Sequence of chain 40.C:
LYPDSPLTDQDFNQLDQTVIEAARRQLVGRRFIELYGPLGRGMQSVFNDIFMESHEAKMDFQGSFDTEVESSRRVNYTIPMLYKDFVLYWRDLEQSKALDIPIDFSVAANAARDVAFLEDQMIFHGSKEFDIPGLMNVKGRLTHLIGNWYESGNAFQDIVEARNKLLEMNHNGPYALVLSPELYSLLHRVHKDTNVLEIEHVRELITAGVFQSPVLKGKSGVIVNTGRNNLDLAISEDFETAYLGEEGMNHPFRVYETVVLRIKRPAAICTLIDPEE

Binding-site contacts:
Ligand atom O contacts residue ASP243 of chain 40.C at 4.3 Å.
Ligand atom CG1 contacts residue ASP243 of chain 40.C at 3.3 Å.
Ligand atom C contacts residue PRO43 of chain 40.C at 4.5 Å (hydrophobic).
Ligand atom O contacts residue PRO43 of chain 40.C at 3.7 Å.
Ligand atom N contacts residue ARG35 of chain 40.C at 4.4 Å.
Ligand atom O contacts residue ARG29 of chain 40.C at 4.2 Å.
Ligand atom CA contacts residue ASP243 of chain 40.C at 4.2 Å.
Ligand atom CA contacts residue ARG29 of chain 40.C at 4.2 Å.
Ligand atom O contacts residue PHE37 of chain 40.C at 3.8 Å.
Ligand atom O contacts residue ILE25 of chain 40.C at 3.8 Å.
Ligand atom N contacts residue ASP243 of chain 40.C at 3.8 Å.
Ligand atom OG contacts residue ARG35 of chain 40.C at 4.2 Å.
Ligand atom C contacts residue ARG36 of chain 40.C at 3.2 Å.
Ligand atom CG1 contacts residue ARG35 of chain 40.C at 4.4 Å.
Ligand atom CA contacts residue ASP243 of chain 40.C at 3.3 Å.
Ligand atom CD1 contacts residue ARG29 of chain 40.C at 3.6 Å.
Ligand atom CB contacts residue ARG35 of chain 40.C at 3.4 Å.
Ligand atom C contacts residue ARG35 of chain 40.C at 3.7 Å.
Ligand atom C contacts residue ASP243 of chain 40.C at 4.4 Å.
Ligand atom O contacts residue ARG29 of chain 40.C at 3.0 Å (salt-bridge).
Ligand atom CB contacts residue ARG35 of chain 40.C at 3.8 Å.
Ligand atom O contacts residue ARG35 of chain 40.C at 3.3 Å (salt-bridge).
Ligand atom N contacts residue ASP243 of chain 40.C at 3.3 Å (salt-bridge).
Ligand atom CA contacts residue ARG35 of chain 40.C at 4.5 Å.
Ligand atom N contacts residue ARG35 of chain 40.C at 4.1 Å.
Ligand atom CD2 contacts residue ARG29 of chain 40.C at 3.8 Å.
Ligand atom CG2 contacts residue ARG35 of chain 40.C at 3.9 Å.
Ligand atom C contacts residue ASP243 of chain 40.C at 3.5 Å.
Ligand atom O contacts residue ARG36 of chain 40.C at 2.9 Å (salt-bridge).
Ligand atom OG contacts residue PHE244 of chain 40.C at 3.7 Å.
Ligand atom O contacts residue ASP243 of chain 40.C at 4.3 Å.
Ligand atom CB contacts residue ASP243 of chain 40.C at 4.2 Å.
Ligand atom CG2 contacts residue ARG36 of chain 40.C at 3.8 Å.
Ligand atom O contacts residue ARG35 of chain 40.C at 2.9 Å (salt-bridge).
Ligand atom C contacts residue ARG35 of chain 40.C at 3.5 Å.
Ligand atom CB contacts residue ASP243 of chain 40.C at 3.9 Å.
Ligand atom CG2 contacts residue PRO43 of chain 40.C at 4.3 Å (hydrophobic).
Ligand atom N contacts residue ARG35 of chain 40.C at 4.1 Å.
Ligand atom CG2 contacts residue GLU245 of chain 40.C at 3.4 Å.
Ligand atom C contacts residue ARG29 of chain 40.C at 3.9 Å.

A small-molecule ligand and the protein it binds are described below.
Small molecule (SMILES): CC[C@H](C)[C@H](NC(=O)[C@H](CC(C)C)NC(=O)[C@H](CO)NC(=O)CNC(=O)[C@@H](NC(=O)[C@@H](N)[C@@H](C)O)C(C)C)C(=O)N[C@H](C=O)CCC(N)=O